Binding-site contacts:
Ligand atom C8 contacts residue ASN154 of chain 1.D at 4.5 Å.
Ligand atom C3 contacts residue FUC2 of chain 1.J at 3.8 Å.
Ligand atom C1 contacts residue FUC2 of chain 1.J at 4.0 Å.
Ligand atom C1 contacts residue LYS3 of chain 1.D at 3.8 Å.
Ligand atom N2 contacts residue FUC2 of chain 1.J at 3.4 Å (h-bond).
Ligand atom C5 contacts residue LYS3 of chain 1.D at 3.5 Å.
Ligand atom O7 contacts residue ASN154 of chain 1.D at 3.6 Å (h-bond).
Ligand atom C5 contacts residue ASN154 of chain 1.D at 3.8 Å.
Ligand atom C7 contacts residue ASN154 of chain 1.D at 3.5 Å.
Ligand atom C1 contacts residue ASN154 of chain 1.D at 1.5 Å.
Ligand atom C2 contacts residue ASN154 of chain 1.D at 2.6 Å.
Ligand atom C3 contacts residue ASN154 of chain 1.D at 3.9 Å.
Ligand atom C2 contacts residue FUC2 of chain 1.J at 3.9 Å.
Ligand atom C7 contacts residue FUC2 of chain 1.J at 4.4 Å.
Ligand atom O5 contacts residue ASN154 of chain 1.D at 2.5 Å (h-bond).
Ligand atom O5 contacts residue LYS3 of chain 1.D at 3.2 Å (salt-bridge).
Ligand atom C4 contacts residue ASN154 of chain 1.D at 4.3 Å.
Ligand atom C6 contacts residue LYS3 of chain 1.D at 3.6 Å.
Ligand atom N2 contacts residue ASN154 of chain 1.D at 3.1 Å (h-bond).

Sequence of chain 1.D:
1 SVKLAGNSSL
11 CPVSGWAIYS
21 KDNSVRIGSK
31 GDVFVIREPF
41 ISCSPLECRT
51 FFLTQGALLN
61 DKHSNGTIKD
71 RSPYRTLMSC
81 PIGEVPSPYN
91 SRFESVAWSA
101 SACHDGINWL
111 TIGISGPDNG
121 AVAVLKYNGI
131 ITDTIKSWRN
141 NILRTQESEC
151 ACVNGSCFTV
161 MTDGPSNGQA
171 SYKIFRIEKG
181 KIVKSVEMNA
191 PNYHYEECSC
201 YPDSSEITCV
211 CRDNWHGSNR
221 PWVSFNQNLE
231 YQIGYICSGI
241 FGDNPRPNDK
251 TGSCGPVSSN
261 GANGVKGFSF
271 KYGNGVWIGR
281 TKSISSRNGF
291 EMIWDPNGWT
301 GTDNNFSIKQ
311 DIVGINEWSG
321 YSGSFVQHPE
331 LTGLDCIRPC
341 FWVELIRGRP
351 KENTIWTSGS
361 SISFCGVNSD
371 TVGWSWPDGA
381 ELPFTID

A small-molecule ligand and the protein it binds are described below.
Small molecule (SMILES): CC(=O)N[C@@H]1[C@@H](O)[C@H](O)[C@@H](CO)O[C@H]1O